Sequence of chain 1.A:
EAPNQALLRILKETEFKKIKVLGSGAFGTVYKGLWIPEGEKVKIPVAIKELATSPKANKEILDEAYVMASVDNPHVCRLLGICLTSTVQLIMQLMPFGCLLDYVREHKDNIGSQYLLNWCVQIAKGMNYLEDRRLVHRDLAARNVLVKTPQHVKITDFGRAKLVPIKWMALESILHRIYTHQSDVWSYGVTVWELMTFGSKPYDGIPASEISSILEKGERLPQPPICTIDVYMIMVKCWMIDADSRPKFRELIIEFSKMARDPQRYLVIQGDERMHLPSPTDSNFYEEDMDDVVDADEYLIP

Binding-site contacts:
Ligand atom C7 contacts residue ALA50 of chain 1.A at 3.6 Å (hydrophobic).
Ligand atom C17 contacts residue CYS82 of chain 1.A at 3.7 Å (hydrophobic).
Ligand atom C15 contacts residue LEU151 of chain 1.A at 3.4 Å (hydrophobic).
Ligand atom C30 contacts residue VAL33 of chain 1.A at 3.1 Å (hydrophobic).
Ligand atom S27 contacts residue LYS52 of chain 1.A at 3.8 Å.
Ligand atom C7 contacts residue MET100 of chain 1.A at 3.8 Å (hydrophobic).
Ligand atom N6 contacts residue LEU99 of chain 1.A at 3.8 Å.
Ligand atom C23 contacts residue ASP162 of chain 1.A at 3.6 Å.
Ligand atom C17 contacts residue THR161 of chain 1.A at 3.6 Å.
Ligand atom O28 contacts residue ASP162 of chain 1.A at 3.8 Å.
Ligand atom C30 contacts residue PHE30 of chain 1.A at 3.0 Å (hydrophobic).
Ligand atom C1 contacts residue LEU25 of chain 1.A at 3.7 Å (hydrophobic).
Ligand atom N3 contacts residue LEU25 of chain 1.A at 3.8 Å.
Ligand atom C19 contacts residue MET97 of chain 1.A at 3.7 Å (hydrophobic).
Ligand atom N18 contacts residue THR161 of chain 1.A at 2.8 Å (h-bond).
Ligand atom N18 contacts residue LEU151 of chain 1.A at 3.8 Å.
Ligand atom C5 contacts residue LEU25 of chain 1.A at 3.7 Å (hydrophobic).
Ligand atom N20 contacts residue LEU151 of chain 1.A at 3.2 Å.
Ligand atom C4 contacts residue LEU25 of chain 1.A at 3.6 Å (hydrophobic).
Ligand atom N20 contacts residue MET97 of chain 1.A at 3.7 Å.
Ligand atom N6 contacts residue ALA50 of chain 1.A at 3.9 Å.
Ligand atom N21 contacts residue THR161 of chain 1.A at 3.5 Å (h-bond).
Ligand atom C16 contacts residue LEU151 of chain 1.A at 3.9 Å (hydrophobic).
Ligand atom C16 contacts residue GLN98 of chain 1.A at 3.0 Å.
Ligand atom C15 contacts residue GLN98 of chain 1.A at 3.4 Å.
Ligand atom N14 contacts residue GLN98 of chain 1.A at 2.9 Å (h-bond).
Ligand atom C5 contacts residue LEU99 of chain 1.A at 3.7 Å (hydrophobic).
Ligand atom C30 contacts residue LYS52 of chain 1.A at 3.4 Å.
Ligand atom C19 contacts residue THR161 of chain 1.A at 3.5 Å.
Ligand atom C17 contacts residue MET97 of chain 1.A at 3.7 Å (hydrophobic).
Ligand atom O29 contacts residue LYS52 of chain 1.A at 2.6 Å (salt-bridge).
Ligand atom C19 contacts residue LEU151 of chain 1.A at 3.4 Å (hydrophobic).
Ligand atom C22 contacts residue MET97 of chain 1.A at 3.7 Å (hydrophobic).
Ligand atom C22 contacts residue THR161 of chain 1.A at 3.5 Å.
Ligand atom C4 contacts residue MET100 of chain 1.A at 3.6 Å (hydrophobic).
Ligand atom N14 contacts residue ALA50 of chain 1.A at 3.2 Å.
Ligand atom N6 contacts residue MET100 of chain 1.A at 2.9 Å (h-bond).
Ligand atom N18 contacts residue MET97 of chain 1.A at 3.5 Å (h-bond).
Ligand atom C16 contacts residue MET97 of chain 1.A at 3.6 Å (hydrophobic).
Ligand atom C5 contacts residue MET100 of chain 1.A at 3.0 Å (hydrophobic).

A protein and the small-molecule ligand that binds it are described below.
Small molecule (SMILES): Cc1nc2cnc(Nc3ccnc(N4CCC(S(C)(=O)=O)CC4)n3)cc2n1C(C)C